Sequence of chain 1.A:
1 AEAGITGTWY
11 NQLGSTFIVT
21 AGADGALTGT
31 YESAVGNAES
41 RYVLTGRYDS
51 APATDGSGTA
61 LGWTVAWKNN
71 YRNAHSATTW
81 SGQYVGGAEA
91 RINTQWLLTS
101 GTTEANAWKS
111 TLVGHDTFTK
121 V

The small molecule below binds the protein below.
Small molecule (SMILES): CC(=O)N[C@H]1CSSC[C@@H](C(N)=O)NC(=O)[C@H](Cc2ccccc2)NC(=O)[C@H](CCC(N)=O)NC(=O)[C@@H]2CCCN2C(=O)[C@H](Cc2c[nH]cn2)NC1=O

Binding-site contacts:
Ligand atom CZ contacts residue TRP108 of chain 3.A at 3.4 Å (hydrophobic).
Ligand atom CD contacts residue THR78 of chain 1.A at 3.8 Å.
Ligand atom OE1 contacts residue THR78 of chain 1.A at 2.7 Å (h-bond).
Ligand atom NE2 contacts residue THR78 of chain 1.A at 3.8 Å.
Ligand atom O contacts residue SER33 of chain 1.A at 2.8 Å (h-bond).
Ligand atom CE2 contacts residue TRP108 of chain 3.A at 2.8 Å (hydrophobic).
Ligand atom CG contacts residue ALA74 of chain 1.A at 3.6 Å (hydrophobic).
Ligand atom O contacts residue SER15 of chain 1.A at 3.8 Å.
Ligand atom CB contacts residue TYR42 of chain 1.A at 3.2 Å (hydrophobic).
Ligand atom CB contacts residue TRP67 of chain 1.A at 3.5 Å (hydrophobic).
Ligand atom NE2 contacts residue LEU98 of chain 1.A at 3.9 Å.
Ligand atom CB contacts residue TRP108 of chain 3.A at 3.8 Å (hydrophobic).
Ligand atom CB contacts residue TRP67 of chain 1.A at 4.0 Å (hydrophobic).
Ligand atom OE1 contacts residue TRP67 of chain 1.A at 3.7 Å.
Ligand atom NE2 contacts residue TRP67 of chain 1.A at 3.5 Å.
Ligand atom O contacts residue SER33 of chain 1.A at 3.2 Å.
Ligand atom NE2 contacts residue TRP96 of chain 1.A at 3.5 Å.
Ligand atom CD2 contacts residue TRP108 of chain 3.A at 3.3 Å (hydrophobic).
Ligand atom N contacts residue SER33 of chain 1.A at 3.4 Å.
Ligand atom N contacts residue ALA34 of chain 1.A at 2.7 Å (h-bond).
Ligand atom CD contacts residue ARG72 of chain 1.A at 3.8 Å.
Ligand atom CE1 contacts residue TRP108 of chain 3.A at 3.4 Å (hydrophobic).
Ligand atom OE1 contacts residue LEU98 of chain 1.A at 3.6 Å.
Ligand atom N contacts residue VAL35 of chain 1.A at 3.8 Å.
Ligand atom CD contacts residue TRP80 of chain 1.A at 3.9 Å (hydrophobic).
Ligand atom CG contacts residue TRP67 of chain 1.A at 3.8 Å (hydrophobic).
Ligand atom NE2 contacts residue SER76 of chain 1.A at 2.9 Å (h-bond).
Ligand atom CG contacts residue TYR42 of chain 1.A at 3.9 Å (hydrophobic).
Ligand atom CE1 contacts residue TRP67 of chain 1.A at 3.4 Å (hydrophobic).
Ligand atom C contacts residue ALA34 of chain 1.A at 3.8 Å (hydrophobic).
Ligand atom CE1 contacts residue LEU98 of chain 1.A at 3.9 Å (hydrophobic).
Ligand atom CG contacts residue TRP67 of chain 1.A at 3.9 Å (hydrophobic).
Ligand atom N contacts residue TRP67 of chain 1.A at 3.9 Å.
Ligand atom C contacts residue SER33 of chain 1.A at 3.8 Å.
Ligand atom O contacts residue ALA34 of chain 1.A at 3.4 Å.
Ligand atom C contacts residue SER33 of chain 1.A at 3.3 Å.
Ligand atom NE2 contacts residue TRP80 of chain 1.A at 3.8 Å.
Ligand atom CA contacts residue TRP67 of chain 1.A at 3.5 Å (hydrophobic).
Ligand atom CD2 contacts residue SER76 of chain 1.A at 3.6 Å.
Ligand atom O contacts residue TRP108 of chain 3.A at 3.8 Å.

Sequence of chain 3.A:
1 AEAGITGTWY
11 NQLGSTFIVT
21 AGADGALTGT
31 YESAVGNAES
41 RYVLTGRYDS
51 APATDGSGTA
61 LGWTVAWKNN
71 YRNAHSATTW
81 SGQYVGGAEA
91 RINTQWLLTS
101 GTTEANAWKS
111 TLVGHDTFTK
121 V